Binding-site contacts:
Ligand atom O4 contacts residue THR166 of chain 2.A at 3.0 Å (h-bond).
Ligand atom N5 contacts residue THR166 of chain 2.A at 3.7 Å.
Ligand atom C1 contacts residue TYR136 of chain 2.A at 3.4 Å (hydrophobic).
Ligand atom O9 contacts residue GLU191 of chain 2.A at 3.1 Å (salt-bridge).
Ligand atom O7 contacts residue LEU250 of chain 2.A at 3.6 Å.
Ligand atom O4 contacts residue GLY188 of chain 2.A at 2.9 Å (h-bond).
Ligand atom C7 contacts residue SER207 of chain 2.A at 3.6 Å.
Ligand atom O5 contacts residue THR48 of chain 2.A at 2.9 Å (h-bond).
Ligand atom O8 contacts residue ASP190 of chain 2.A at 3.0 Å (salt-bridge).
Ligand atom O5 contacts residue TYR251 of chain 2.A at 2.6 Å (h-bond).
Ligand atom O1 contacts residue GLY46 of chain 2.A at 3.7 Å.
Ligand atom O6 contacts residue GLY206 of chain 2.A at 3.3 Å.
Ligand atom O7 contacts residue SER207 of chain 2.A at 2.6 Å (h-bond).
Ligand atom O6 contacts residue GLY188 of chain 2.A at 3.4 Å (h-bond).
Ligand atom C4 contacts residue GLY188 of chain 2.A at 3.5 Å.
Ligand atom O3 contacts residue GLY46 of chain 2.A at 3.4 Å.
Ligand atom C3 contacts residue ALA10 of chain 2.A at 3.5 Å (hydrophobic).
Ligand atom C1 contacts residue THR48 of chain 2.A at 3.4 Å.
Ligand atom O3 contacts residue TYR136 of chain 2.A at 2.4 Å (h-bond).
Ligand atom C3 contacts residue THR48 of chain 2.A at 3.1 Å.
Ligand atom C6 contacts residue GLY188 of chain 2.A at 3.1 Å.
Ligand atom C2 contacts residue TYR136 of chain 2.A at 3.6 Å (hydrophobic).
Ligand atom O2 contacts residue TYR136 of chain 2.A at 3.0 Å (h-bond).
Ligand atom C9 contacts residue GLU191 of chain 2.A at 3.4 Å.
Ligand atom C2 contacts residue THR48 of chain 2.A at 3.5 Å.
Ligand atom O1 contacts residue SER47 of chain 2.A at 3.4 Å (h-bond).
Ligand atom O8 contacts residue PHE189 of chain 2.A at 3.6 Å.
Ligand atom O10 contacts residue PHE140 of chain 2.A at 3.4 Å.
Ligand atom O8 contacts residue GLU191 of chain 2.A at 2.5 Å (salt-bridge).
Ligand atom O6 contacts residue SER207 of chain 2.A at 2.9 Å (h-bond).
Ligand atom O10 contacts residue ILE138 of chain 2.A at 3.6 Å.
Ligand atom C1 contacts residue SER47 of chain 2.A at 3.4 Å.
Ligand atom O3 contacts residue SER47 of chain 2.A at 2.7 Å (h-bond).
Ligand atom O1 contacts residue THR48 of chain 2.A at 2.7 Å (h-bond).
Ligand atom C8 contacts residue GLU191 of chain 2.A at 3.5 Å.
Ligand atom O6 contacts residue ASP190 of chain 2.A at 2.7 Å (salt-bridge).
Ligand atom C11 contacts residue TYR251 of chain 2.A at 3.3 Å (hydrophobic).
Ligand atom O1 contacts residue ALA10 of chain 2.A at 3.0 Å.
Ligand atom C6 contacts residue ASP190 of chain 2.A at 3.7 Å.
Ligand atom C3 contacts residue SER207 of chain 2.A at 3.7 Å.

Sequence of chain 2.A:
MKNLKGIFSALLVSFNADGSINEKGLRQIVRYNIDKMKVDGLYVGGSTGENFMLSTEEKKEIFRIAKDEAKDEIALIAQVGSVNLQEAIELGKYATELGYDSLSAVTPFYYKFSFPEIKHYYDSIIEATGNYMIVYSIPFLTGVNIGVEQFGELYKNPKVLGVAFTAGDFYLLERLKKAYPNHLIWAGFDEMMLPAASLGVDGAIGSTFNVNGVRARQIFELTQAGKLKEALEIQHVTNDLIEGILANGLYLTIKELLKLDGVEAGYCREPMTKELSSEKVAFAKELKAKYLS

The small molecule below binds the protein below.
Small molecule (SMILES): O=C(CO)N[C@@H]([C@@H](O)[C@H](O)[C@H](O)CO)[C@@H](O)CC(=O)C(=O)O